Sequence of chain 23.B:
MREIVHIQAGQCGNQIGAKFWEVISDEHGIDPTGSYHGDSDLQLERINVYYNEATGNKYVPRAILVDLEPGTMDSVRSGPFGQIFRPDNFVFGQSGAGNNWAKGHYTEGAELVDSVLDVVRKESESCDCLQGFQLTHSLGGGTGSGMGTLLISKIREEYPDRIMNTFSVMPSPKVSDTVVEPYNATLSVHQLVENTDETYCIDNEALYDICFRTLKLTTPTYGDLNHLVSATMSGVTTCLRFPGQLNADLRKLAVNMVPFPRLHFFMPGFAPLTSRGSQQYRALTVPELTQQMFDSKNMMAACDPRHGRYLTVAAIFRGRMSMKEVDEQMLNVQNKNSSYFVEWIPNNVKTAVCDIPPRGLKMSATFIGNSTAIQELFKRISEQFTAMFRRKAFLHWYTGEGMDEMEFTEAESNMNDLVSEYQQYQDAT

A small-molecule ligand and the protein it binds are described below.
Small molecule (SMILES): CC(=O)O[C@H]1C(=O)[C@@]2(C)[C@H]([C@H](OC(=O)c3ccccc3)[C@]3(O)C[C@H](OC(=O)[C@H](O)[C@@H](NC(=O)c4ccccc4)c4ccccc4)C(C)=C1C3(C)C)[C@]1(OC(C)=O)CO[C@@H]1C[C@@H]2O

Binding-site contacts:
Ligand atom C16 contacts residue THR274 of chain 23.B at 3.6 Å.
Ligand atom C41 contacts residue SER234 of chain 23.B at 3.6 Å.
Ligand atom O06 contacts residue THR274 of chain 23.B at 3.2 Å (h-bond).
Ligand atom O08 contacts residue ARG276 of chain 23.B at 3.6 Å.
Ligand atom C30 contacts residue HIS227 of chain 23.B at 3.1 Å.
Ligand atom C27 contacts residue GLY360 of chain 23.B at 4.0 Å.
Ligand atom C06 contacts residue ASP224 of chain 23.B at 3.6 Å.
Ligand atom C08 contacts residue LEU228 of chain 23.B at 3.3 Å (hydrophobic).
Ligand atom C15 contacts residue PRO272 of chain 23.B at 3.6 Å (hydrophobic).
Ligand atom C14 contacts residue LEU215 of chain 23.B at 3.9 Å (hydrophobic).
Ligand atom O13 contacts residue ARG359 of chain 23.B at 3.4 Å (salt-bridge).
Ligand atom C09 contacts residue HIS227 of chain 23.B at 3.9 Å.
Ligand atom C36 contacts residue HIS227 of chain 23.B at 3.3 Å.
Ligand atom O13 contacts residue PRO358 of chain 23.B at 3.5 Å.
Ligand atom C05 contacts residue HIS227 of chain 23.B at 3.4 Å.
Ligand atom O13 contacts residue GLY360 of chain 23.B at 3.6 Å (h-bond).
Ligand atom C44 contacts residue LEU361 of chain 23.B at 4.0 Å (hydrophobic).
Ligand atom O06 contacts residue PRO272 of chain 23.B at 3.8 Å.
Ligand atom C39 contacts residue SER234 of chain 23.B at 3.9 Å.
Ligand atom C33 contacts residue ASP26 of chain 23.B at 3.9 Å.
Ligand atom C31 contacts residue HIS227 of chain 23.B at 3.4 Å.
Ligand atom C07 contacts residue HIS227 of chain 23.B at 2.7 Å.
Ligand atom C09 contacts residue LEU228 of chain 23.B at 4.1 Å (hydrophobic).
Ligand atom O12 contacts residue GLY360 of chain 23.B at 3.4 Å (h-bond).
Ligand atom O06 contacts residue LEU215 of chain 23.B at 3.6 Å.
Ligand atom C06 contacts residue HIS227 of chain 23.B at 2.8 Å.
Ligand atom O14 contacts residue HIS227 of chain 23.B at 2.2 Å (h-bond).
Ligand atom C07 contacts residue ASP224 of chain 23.B at 3.5 Å.
Ligand atom O07 contacts residue THR274 of chain 23.B at 3.7 Å.
Ligand atom C04 contacts residue HIS227 of chain 23.B at 4.0 Å.
Ligand atom C14 contacts residue THR274 of chain 23.B at 4.0 Å.
Ligand atom C19 contacts residue THR274 of chain 23.B at 3.3 Å.
Ligand atom C41 contacts residue VAL23 of chain 23.B at 3.2 Å (hydrophobic).
Ligand atom C40 contacts residue SER234 of chain 23.B at 2.9 Å.
Ligand atom C42 contacts residue VAL23 of chain 23.B at 3.5 Å (hydrophobic).
Ligand atom C16 contacts residue PRO272 of chain 23.B at 4.0 Å (hydrophobic).
Ligand atom C07 contacts residue LEU228 of chain 23.B at 4.0 Å (hydrophobic).
Ligand atom C08 contacts residue HIS227 of chain 23.B at 3.3 Å.
Ligand atom O06 contacts residue LEU273 of chain 23.B at 3.4 Å.
Ligand atom C44 contacts residue GLY360 of chain 23.B at 4.0 Å.